Sequence of chain 1.B:
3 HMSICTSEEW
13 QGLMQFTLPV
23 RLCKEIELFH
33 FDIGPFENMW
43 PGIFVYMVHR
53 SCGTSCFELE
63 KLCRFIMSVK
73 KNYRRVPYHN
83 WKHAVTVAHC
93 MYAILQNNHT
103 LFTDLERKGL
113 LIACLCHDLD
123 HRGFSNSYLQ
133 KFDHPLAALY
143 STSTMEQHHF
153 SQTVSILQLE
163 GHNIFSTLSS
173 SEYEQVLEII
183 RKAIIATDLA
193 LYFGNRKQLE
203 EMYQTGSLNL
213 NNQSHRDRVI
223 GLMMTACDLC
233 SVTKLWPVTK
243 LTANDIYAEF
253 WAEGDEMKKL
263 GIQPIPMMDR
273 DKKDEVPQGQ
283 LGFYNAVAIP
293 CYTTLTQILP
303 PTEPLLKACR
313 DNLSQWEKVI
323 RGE

The small molecule below binds the protein below.
Small molecule (SMILES): Cn1cc(CNc2cc(OC[C@H]3C[C@@H]3c3ccccn3)nc3ccnn23)cn1

Binding-site contacts:
Ligand atom C10 contacts residue TYR249 of chain 1.B at 3.5 Å (hydrophobic).
Ligand atom C10 contacts residue MET269 of chain 1.B at 3.8 Å (hydrophobic).
Ligand atom C1 contacts residue PHE285 of chain 1.B at 3.7 Å (hydrophobic).
Ligand atom C16 contacts residue MET269 of chain 1.B at 3.6 Å (hydrophobic).
Ligand atom C25 contacts residue PHE252 of chain 1.B at 3.6 Å (hydrophobic).
Ligand atom C13 contacts residue TYR249 of chain 1.B at 3.6 Å (hydrophobic).
Ligand atom C8 contacts residue TYR80 of chain 1.B at 3.8 Å (hydrophobic).
Ligand atom C21 contacts residue ILE248 of chain 1.B at 3.7 Å (hydrophobic).
Ligand atom N contacts residue PHE285 of chain 1.B at 3.6 Å.
Ligand atom C15 contacts residue MET269 of chain 1.B at 3.5 Å (hydrophobic).
Ligand atom C17 contacts residue GLY281 of chain 1.B at 3.8 Å.
Ligand atom N4 contacts residue ILE248 of chain 1.B at 3.7 Å.
Ligand atom C25 contacts residue HIS81 of chain 1.B at 3.7 Å.
Ligand atom C14 contacts residue MET269 of chain 1.B at 3.8 Å (hydrophobic).
Ligand atom C20 contacts residue ILE248 of chain 1.B at 3.5 Å (hydrophobic).
Ligand atom N5 contacts residue LEU231 of chain 1.B at 3.4 Å.
Ligand atom C9 contacts residue GLN282 of chain 1.B at 3.3 Å.
Ligand atom C12 contacts residue TYR249 of chain 1.B at 3.5 Å (hydrophobic).
Ligand atom N22 contacts residue HIS81 of chain 1.B at 3.5 Å.
Ligand atom N4 contacts residue PHE285 of chain 1.B at 3.6 Å.
Ligand atom N23 contacts residue PHE252 of chain 1.B at 3.4 Å.
Ligand atom N18 contacts residue GLY281 of chain 1.B at 3.5 Å.
Ligand atom C20 contacts residue SER233 of chain 1.B at 3.5 Å.
Ligand atom C2 contacts residue PHE285 of chain 1.B at 3.8 Å (hydrophobic).
Ligand atom C17 contacts residue TYR249 of chain 1.B at 3.8 Å (hydrophobic).
Ligand atom N contacts residue GLN282 of chain 1.B at 3.2 Å (h-bond).
Ligand atom C21 contacts residue GLN282 of chain 1.B at 3.5 Å.
Ligand atom C9 contacts residue TYR249 of chain 1.B at 3.5 Å (hydrophobic).
Ligand atom O contacts residue PHE252 of chain 1.B at 3.6 Å.
Ligand atom N23 contacts residue HIS81 of chain 1.B at 3.4 Å.
Ligand atom C12 contacts residue GLY281 of chain 1.B at 3.5 Å.
Ligand atom N22 contacts residue PHE252 of chain 1.B at 3.6 Å.
Ligand atom N18 contacts residue TYR249 of chain 1.B at 2.8 Å (h-bond).
Ligand atom C13 contacts residue GLY281 of chain 1.B at 3.7 Å.
Ligand atom C25 contacts residue TYR80 of chain 1.B at 3.8 Å (hydrophobic).
Ligand atom C contacts residue PHE285 of chain 1.B at 3.4 Å (hydrophobic).
Ligand atom C21 contacts residue PHE285 of chain 1.B at 3.7 Å (hydrophobic).
Ligand atom C3 contacts residue PHE285 of chain 1.B at 3.7 Å (hydrophobic).
Ligand atom N19 contacts residue ILE248 of chain 1.B at 3.5 Å.
Ligand atom C20 contacts residue VAL234 of chain 1.B at 3.4 Å (hydrophobic).